This protein binds this small molecule.
Small molecule (SMILES): O=C1C[C@@H]2OCC=C3CN4CC[C@]56c7ccccc7N1[C@H]5[C@H]2[C@H]3C[C@H]46

Binding-site contacts:
Ligand atom CAD contacts residue ARG74 of chain 1.J at 3.6 Å.
Ligand atom CAQ contacts residue TYR212 of chain 1.I at 3.9 Å (hydrophobic).
Ligand atom CAW contacts residue TRP164 of chain 1.I at 3.4 Å (hydrophobic).
Ligand atom CAA contacts residue CYS207 of chain 1.I at 3.9 Å (hydrophobic).
Ligand atom CAT contacts residue TYR212 of chain 1.I at 3.7 Å (hydrophobic).
Ligand atom CAD contacts residue SER135 of chain 1.J at 3.1 Å.
Ligand atom NAY contacts residue TRP164 of chain 1.I at 2.5 Å (h-bond).
Ligand atom CAE contacts residue PHE53 of chain 1.J at 3.8 Å (hydrophobic).
Ligand atom CAP contacts residue TYR205 of chain 1.I at 3.1 Å (hydrophobic).
Ligand atom CAP contacts residue TYR212 of chain 1.I at 4.1 Å (hydrophobic).
Ligand atom CAR contacts residue GLU162 of chain 1.I at 3.9 Å.
Ligand atom OAJ contacts residue SER184 of chain 1.J at 3.7 Å.
Ligand atom CAQ contacts residue GLU162 of chain 1.I at 3.1 Å.
Ligand atom OAO contacts residue GLU162 of chain 1.I at 3.6 Å.
Ligand atom CAC contacts residue SER135 of chain 1.J at 3.2 Å.
Ligand atom CAN contacts residue CYS207 of chain 1.I at 4.0 Å (hydrophobic).
Ligand atom CAM contacts residue TYR205 of chain 1.I at 3.5 Å (hydrophobic).
Ligand atom CAB contacts residue SER135 of chain 1.J at 4.1 Å.
Ligand atom CAR contacts residue TYR212 of chain 1.I at 3.9 Å (hydrophobic).
Ligand atom NAH contacts residue TYR72 of chain 1.J at 3.5 Å.
Ligand atom CAX contacts residue TRP164 of chain 1.I at 3.1 Å (hydrophobic).
Ligand atom CAI contacts residue TYR72 of chain 1.J at 3.2 Å (hydrophobic).
Ligand atom CAE contacts residue ARG74 of chain 1.J at 3.7 Å.
Ligand atom OAJ contacts residue PHE53 of chain 1.J at 3.5 Å.
Ligand atom CAL contacts residue TYR205 of chain 1.I at 3.9 Å (hydrophobic).
Ligand atom CAU contacts residue TYR212 of chain 1.I at 3.5 Å (hydrophobic).
Ligand atom NAH contacts residue CYS207 of chain 1.I at 4.1 Å.
Ligand atom CAV contacts residue TRP164 of chain 1.I at 3.5 Å (hydrophobic).
Ligand atom CAL contacts residue TYR72 of chain 1.J at 3.6 Å (hydrophobic).
Ligand atom CAS contacts residue TRP164 of chain 1.I at 3.2 Å (hydrophobic).
Ligand atom CAP contacts residue GLU162 of chain 1.I at 3.4 Å.
Ligand atom OAJ contacts residue TYR72 of chain 1.J at 3.1 Å.
Ligand atom OAO contacts residue TYR205 of chain 1.I at 3.4 Å.
Ligand atom CAF contacts residue CYS207 of chain 1.I at 4.0 Å (hydrophobic).
Ligand atom CAL contacts residue SER184 of chain 1.J at 3.9 Å.
Ligand atom CAF contacts residue TYR72 of chain 1.J at 4.1 Å (hydrophobic).
Ligand atom CAS contacts residue SER163 of chain 1.I at 3.4 Å.
Ligand atom CAA contacts residue TYR72 of chain 1.J at 4.0 Å (hydrophobic).
Ligand atom CAE contacts residue SER135 of chain 1.J at 4.1 Å.
Ligand atom CAF contacts residue PHE53 of chain 1.J at 3.9 Å (hydrophobic).

Sequence of chain 1.J:
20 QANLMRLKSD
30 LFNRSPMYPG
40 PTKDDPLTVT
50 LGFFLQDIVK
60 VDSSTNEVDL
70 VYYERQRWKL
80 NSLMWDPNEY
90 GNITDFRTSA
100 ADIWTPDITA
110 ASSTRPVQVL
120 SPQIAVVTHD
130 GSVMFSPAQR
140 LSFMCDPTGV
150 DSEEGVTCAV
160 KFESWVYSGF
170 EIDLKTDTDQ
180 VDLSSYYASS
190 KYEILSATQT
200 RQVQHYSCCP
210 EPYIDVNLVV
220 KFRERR

Sequence of chain 1.I:
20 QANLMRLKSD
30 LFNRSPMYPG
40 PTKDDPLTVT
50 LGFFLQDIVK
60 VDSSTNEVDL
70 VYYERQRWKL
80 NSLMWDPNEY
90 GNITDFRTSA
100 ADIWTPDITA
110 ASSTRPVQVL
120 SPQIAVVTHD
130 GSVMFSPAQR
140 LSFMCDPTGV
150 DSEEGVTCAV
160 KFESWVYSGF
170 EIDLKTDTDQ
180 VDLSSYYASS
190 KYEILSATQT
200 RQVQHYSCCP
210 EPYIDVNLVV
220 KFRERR